Binding-site contacts:
Ligand atom O7 contacts residue SER17 of chain 1.L at 3.5 Å (h-bond).
Ligand atom C5 contacts residue ASN93 of chain 1.M at 3.6 Å.
Ligand atom C3 contacts residue ASN93 of chain 1.M at 3.8 Å.
Ligand atom O7 contacts residue ASN93 of chain 1.M at 4.4 Å.
Ligand atom C7 contacts residue SER17 of chain 1.L at 3.9 Å.
Ligand atom C7 contacts residue ASN93 of chain 1.M at 3.9 Å.
Ligand atom C4 contacts residue ASN93 of chain 1.M at 4.2 Å.
Ligand atom O6 contacts residue ASN93 of chain 1.M at 4.4 Å.
Ligand atom O5 contacts residue ASN93 of chain 1.M at 2.3 Å (h-bond).
Ligand atom C1 contacts residue ASN93 of chain 1.M at 1.4 Å.
Ligand atom C2 contacts residue ASN93 of chain 1.M at 2.4 Å.
Ligand atom C8 contacts residue SER17 of chain 1.L at 3.6 Å.
Ligand atom N2 contacts residue ASN93 of chain 1.M at 2.9 Å (h-bond).

Sequence of chain 1.L:
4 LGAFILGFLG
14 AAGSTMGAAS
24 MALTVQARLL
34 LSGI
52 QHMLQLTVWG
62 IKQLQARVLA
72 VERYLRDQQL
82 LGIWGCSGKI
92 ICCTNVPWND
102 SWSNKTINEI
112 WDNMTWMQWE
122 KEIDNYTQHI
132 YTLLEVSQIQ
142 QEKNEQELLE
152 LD

A protein and the small-molecule ligand that binds it are described below.
Small molecule (SMILES): CC(=O)N[C@@H]1[C@@H](O)[C@H](O)[C@@H](CO)O[C@H]1O

Sequence of chain 1.M:
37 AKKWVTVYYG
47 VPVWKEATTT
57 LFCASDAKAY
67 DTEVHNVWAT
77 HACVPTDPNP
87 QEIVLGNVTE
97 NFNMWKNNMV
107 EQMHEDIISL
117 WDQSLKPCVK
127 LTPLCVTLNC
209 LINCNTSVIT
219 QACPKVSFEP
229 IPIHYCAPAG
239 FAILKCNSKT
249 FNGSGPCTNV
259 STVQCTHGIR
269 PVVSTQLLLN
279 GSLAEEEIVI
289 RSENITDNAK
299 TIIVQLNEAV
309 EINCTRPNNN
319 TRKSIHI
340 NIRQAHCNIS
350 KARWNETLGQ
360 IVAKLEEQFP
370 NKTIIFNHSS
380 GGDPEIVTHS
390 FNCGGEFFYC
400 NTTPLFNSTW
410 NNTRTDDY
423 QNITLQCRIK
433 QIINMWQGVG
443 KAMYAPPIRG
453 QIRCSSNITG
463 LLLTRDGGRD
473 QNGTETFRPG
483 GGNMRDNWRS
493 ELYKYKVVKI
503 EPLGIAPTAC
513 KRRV